A small-molecule ligand and the protein it binds are described below.
Small molecule (SMILES): COc1ccc([C@@H]2CNC(=O)C2)cc1OC1CCCC1

Binding-site contacts:
Ligand atom O2 contacts residue GLN291 of chain 1.D at 3.0 Å (h-bond).
Ligand atom C10 contacts residue PHE294 of chain 1.D at 4.1 Å (hydrophobic).
Ligand atom C2 contacts residue HIS82 of chain 1.D at 3.9 Å.
Ligand atom C14 contacts residue MET279 of chain 1.D at 3.5 Å (hydrophobic).
Ligand atom O3 contacts residue GLN291 of chain 1.D at 3.2 Å (h-bond).
Ligand atom C10 contacts residue ASN243 of chain 1.D at 3.6 Å.
Ligand atom C7 contacts residue PHE294 of chain 1.D at 3.5 Å (hydrophobic).
Ligand atom C12 contacts residue GLN291 of chain 1.D at 3.8 Å.
Ligand atom O1 contacts residue HIS82 of chain 1.D at 4.0 Å.
Ligand atom C16 contacts residue TRP254 of chain 1.D at 3.7 Å (hydrophobic).
Ligand atom O1 contacts residue PHE262 of chain 1.D at 3.7 Å.
Ligand atom N1 contacts residue MET195 of chain 1.D at 4.1 Å.
Ligand atom C7 contacts residue ILE258 of chain 1.D at 3.6 Å (hydrophobic).
Ligand atom C9 contacts residue PHE294 of chain 1.D at 3.8 Å (hydrophobic).
Ligand atom C13 contacts residue MET279 of chain 1.D at 3.7 Å (hydrophobic).
Ligand atom C13 contacts residue PHE294 of chain 1.D at 4.0 Å (hydrophobic).
Ligand atom C9 contacts residue ASN243 of chain 1.D at 3.2 Å.
Ligand atom C4 contacts residue PHE294 of chain 1.D at 4.1 Å (hydrophobic).
Ligand atom C13 contacts residue GLN291 of chain 1.D at 3.8 Å.
Ligand atom C6 contacts residue ILE258 of chain 1.D at 3.6 Å (hydrophobic).
Ligand atom C8 contacts residue PHE294 of chain 1.D at 3.5 Å (hydrophobic).
Ligand atom O3 contacts residue PHE294 of chain 1.D at 3.9 Å.
Ligand atom C16 contacts residue ASN243 of chain 1.D at 4.1 Å.
Ligand atom C10 contacts residue TYR81 of chain 1.D at 3.3 Å (hydrophobic).
Ligand atom C15 contacts residue PHE262 of chain 1.D at 3.3 Å (hydrophobic).
Ligand atom C16 contacts residue ILE258 of chain 1.D at 3.4 Å (hydrophobic).
Ligand atom C2 contacts residue ILE258 of chain 1.D at 3.6 Å (hydrophobic).
Ligand atom C8 contacts residue GLN291 of chain 1.D at 4.0 Å.
Ligand atom C4 contacts residue LEU241 of chain 1.D at 3.9 Å (hydrophobic).
Ligand atom C8 contacts residue ILE258 of chain 1.D at 3.8 Å (hydrophobic).
Ligand atom C9 contacts residue TYR81 of chain 1.D at 3.8 Å (hydrophobic).
Ligand atom C6 contacts residue PHE294 of chain 1.D at 3.8 Å (hydrophobic).
Ligand atom O3 contacts residue ILE258 of chain 1.D at 3.8 Å.
Ligand atom C16 contacts residue GLN291 of chain 1.D at 3.8 Å.
Ligand atom C16 contacts residue THR255 of chain 1.D at 3.4 Å.
Ligand atom O2 contacts residue ILE258 of chain 1.D at 3.6 Å.
Ligand atom C12 contacts residue PHE294 of chain 1.D at 3.3 Å (hydrophobic).
Ligand atom O2 contacts residue PHE294 of chain 1.D at 3.9 Å.
Ligand atom C13 contacts residue SER290 of chain 1.D at 3.7 Å.
Ligand atom C5 contacts residue PHE294 of chain 1.D at 4.0 Å (hydrophobic).

Sequence of chain 1.D:
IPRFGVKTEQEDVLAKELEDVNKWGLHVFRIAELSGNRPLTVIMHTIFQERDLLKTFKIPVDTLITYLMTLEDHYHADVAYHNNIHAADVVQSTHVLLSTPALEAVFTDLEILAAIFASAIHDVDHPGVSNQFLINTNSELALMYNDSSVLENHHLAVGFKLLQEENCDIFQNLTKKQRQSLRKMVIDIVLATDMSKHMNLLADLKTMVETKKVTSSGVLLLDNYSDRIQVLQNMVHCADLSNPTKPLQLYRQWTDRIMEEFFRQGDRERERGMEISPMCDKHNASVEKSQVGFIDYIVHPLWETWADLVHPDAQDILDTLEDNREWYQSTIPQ